Sequence of chain 21.B:
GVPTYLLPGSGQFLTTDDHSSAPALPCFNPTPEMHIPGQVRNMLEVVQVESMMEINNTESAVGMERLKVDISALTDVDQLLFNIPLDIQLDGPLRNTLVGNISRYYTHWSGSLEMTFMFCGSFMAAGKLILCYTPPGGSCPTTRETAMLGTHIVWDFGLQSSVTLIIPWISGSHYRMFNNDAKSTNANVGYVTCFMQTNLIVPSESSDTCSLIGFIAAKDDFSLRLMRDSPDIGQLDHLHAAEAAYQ

This small molecule binds to this protein.
Small molecule (SMILES): Cc1cc(-c2noc(C(F)(F)F)n2)ccc1OCCCc1cc(C(=O)N(C)C)no1

Sequence of chain 21.A:
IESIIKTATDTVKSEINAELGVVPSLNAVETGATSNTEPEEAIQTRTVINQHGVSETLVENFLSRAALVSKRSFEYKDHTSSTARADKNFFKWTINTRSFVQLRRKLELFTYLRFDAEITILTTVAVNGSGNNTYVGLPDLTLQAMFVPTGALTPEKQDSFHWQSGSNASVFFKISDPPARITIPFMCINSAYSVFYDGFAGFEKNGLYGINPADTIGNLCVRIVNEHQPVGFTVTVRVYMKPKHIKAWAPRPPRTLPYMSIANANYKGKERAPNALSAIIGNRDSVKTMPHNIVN

Binding-site contacts:
Ligand atom C21 contacts residue PHE147 of chain 21.A at 3.8 Å (hydrophobic).
Ligand atom N20 contacts residue ILE184 of chain 21.A at 3.8 Å.
Ligand atom F24 contacts residue ILE182 of chain 21.A at 3.6 Å.
Ligand atom O01 contacts residue THR97 of chain 21.A at 3.6 Å.
Ligand atom C04 contacts residue TYR193 of chain 21.A at 3.8 Å (hydrophobic).
Ligand atom C29 contacts residue VAL195 of chain 21.A at 3.4 Å (hydrophobic).
Ligand atom N19 contacts residue LEU220 of chain 21.A at 3.1 Å.
Ligand atom C22 contacts residue ALA145 of chain 21.A at 3.6 Å (hydrophobic).
Ligand atom F24 contacts residue ALA169 of chain 21.A at 3.3 Å.
Ligand atom F26 contacts residue PHE147 of chain 21.A at 2.6 Å.
Ligand atom F25 contacts residue ALA145 of chain 21.A at 3.0 Å.
Ligand atom C22 contacts residue ALA169 of chain 21.A at 3.5 Å (hydrophobic).
Ligand atom C06 contacts residue TYR193 of chain 21.A at 3.8 Å (hydrophobic).
Ligand atom N20 contacts residue PHE147 of chain 21.A at 3.4 Å.
Ligand atom N20 contacts residue ILE182 of chain 21.A at 3.3 Å.
Ligand atom F25 contacts residue VAL171 of chain 21.A at 3.1 Å.
Ligand atom F26 contacts residue ALA169 of chain 21.A at 2.5 Å.
Ligand atom N02 contacts residue PHE115 of chain 21.A at 3.6 Å.
Ligand atom C21 contacts residue ILE182 of chain 21.A at 3.4 Å (hydrophobic).
Ligand atom C08 contacts residue MET241 of chain 21.A at 3.6 Å (hydrophobic).
Ligand atom C16 contacts residue ILE184 of chain 21.A at 3.2 Å (hydrophobic).
Ligand atom N28 contacts residue TYR193 of chain 21.A at 3.4 Å.
Ligand atom C13 contacts residue ILE119 of chain 21.A at 3.4 Å (hydrophobic).
Ligand atom O01 contacts residue PHE115 of chain 21.A at 3.5 Å.
Ligand atom C14 contacts residue ILE119 of chain 21.A at 3.6 Å (hydrophobic).
Ligand atom C22 contacts residue PHE147 of chain 21.A at 3.8 Å (hydrophobic).
Ligand atom C30 contacts residue PHE115 of chain 21.A at 3.6 Å (hydrophobic).
Ligand atom C17 contacts residue ILE184 of chain 21.A at 3.4 Å (hydrophobic).
Ligand atom F26 contacts residue ALA145 of chain 21.A at 2.9 Å.
Ligand atom C05 contacts residue TYR193 of chain 21.A at 3.3 Å (hydrophobic).
Ligand atom C29 contacts residue TYR193 of chain 21.A at 3.5 Å (hydrophobic).
Ligand atom O10 contacts residue ILE95 of chain 21.A at 3.3 Å.
Ligand atom C08 contacts residue ALA117 of chain 21.A at 3.8 Å (hydrophobic).
Ligand atom O23 contacts residue LEU220 of chain 21.A at 3.2 Å.
Ligand atom C12 contacts residue ILE119 of chain 21.A at 3.4 Å (hydrophobic).
Ligand atom C30 contacts residue TYR193 of chain 21.A at 3.8 Å (hydrophobic).
Ligand atom C29 contacts residue SER194 of chain 21.A at 3.5 Å.
Ligand atom N02 contacts residue THR97 of chain 21.A at 3.4 Å.
Ligand atom C07 contacts residue TYR193 of chain 21.A at 3.6 Å (hydrophobic).
Ligand atom F26 contacts residue MET146 of chain 21.A at 3.2 Å.